Sequence of chain 1.A:
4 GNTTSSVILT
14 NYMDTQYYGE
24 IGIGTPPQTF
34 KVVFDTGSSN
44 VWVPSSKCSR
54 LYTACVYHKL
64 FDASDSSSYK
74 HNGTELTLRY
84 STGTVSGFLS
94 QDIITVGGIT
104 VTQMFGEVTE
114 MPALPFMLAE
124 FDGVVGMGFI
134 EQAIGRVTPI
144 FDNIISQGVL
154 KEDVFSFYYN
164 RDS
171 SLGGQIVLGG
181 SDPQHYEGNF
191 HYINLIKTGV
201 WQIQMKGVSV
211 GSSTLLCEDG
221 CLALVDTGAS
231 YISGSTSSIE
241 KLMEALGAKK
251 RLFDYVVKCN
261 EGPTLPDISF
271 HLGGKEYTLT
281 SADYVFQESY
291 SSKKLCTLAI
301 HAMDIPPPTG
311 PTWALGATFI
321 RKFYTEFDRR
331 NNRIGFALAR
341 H

Binding-site contacts:
Ligand atom C23 contacts residue ASP226 of chain 1.A at 3.6 Å.
Ligand atom C12 contacts residue THR85 of chain 1.A at 3.7 Å.
Ligand atom C30 contacts residue THR85 of chain 1.A at 3.5 Å.
Ligand atom C37 contacts residue SER230 of chain 1.A at 3.2 Å.
Ligand atom O3 contacts residue SER230 of chain 1.A at 3.0 Å (h-bond).
Ligand atom C4 contacts residue SER230 of chain 1.A at 3.7 Å.
Ligand atom C4 contacts residue DMS1 of chain 1.D at 3.4 Å.
Ligand atom C10 contacts residue PHE124 of chain 1.A at 3.6 Å (hydrophobic).
Ligand atom C1 contacts residue THR85 of chain 1.A at 3.4 Å.
Ligand atom N20 contacts residue SER233 of chain 1.A at 3.1 Å (h-bond).
Ligand atom O3 contacts residue ALA229 of chain 1.A at 3.5 Å.
Ligand atom C22 contacts residue ASP226 of chain 1.A at 3.6 Å.
Ligand atom O26 contacts residue SER84 of chain 1.A at 2.5 Å (h-bond).
Ligand atom O14 contacts residue SER84 of chain 1.A at 3.2 Å.
Ligand atom N17 contacts residue SER84 of chain 1.A at 3.4 Å (h-bond).
Ligand atom C35 contacts residue SER84 of chain 1.A at 3.4 Å.
Ligand atom O25 contacts residue ASP226 of chain 1.A at 2.5 Å (salt-bridge).
Ligand atom C23 contacts residue SER84 of chain 1.A at 3.2 Å.
Ligand atom N11 contacts residue THR85 of chain 1.A at 2.8 Å (h-bond).
Ligand atom N20 contacts residue MET303 of chain 1.A at 3.7 Å.
Ligand atom C43 contacts residue SER230 of chain 1.A at 3.6 Å.
Ligand atom C34 contacts residue SER84 of chain 1.A at 3.5 Å.
Ligand atom C18 contacts residue MET303 of chain 1.A at 3.6 Å (hydrophobic).
Ligand atom C28 contacts residue GLY228 of chain 1.A at 3.5 Å.
Ligand atom C2 contacts residue THR85 of chain 1.A at 3.6 Å.
Ligand atom C9 contacts residue PHE124 of chain 1.A at 3.3 Å (hydrophobic).
Ligand atom C27 contacts residue ASP38 of chain 1.A at 3.4 Å.
Ligand atom C31 contacts residue PHE124 of chain 1.A at 3.7 Å (hydrophobic).
Ligand atom N24 contacts residue GLY228 of chain 1.A at 3.0 Å (h-bond).
Ligand atom N20 contacts residue ALA314 of chain 1.A at 3.6 Å.
Ligand atom C36 contacts residue ASP226 of chain 1.A at 3.2 Å.
Ligand atom C22 contacts residue ASP38 of chain 1.A at 3.6 Å.
Ligand atom C36 contacts residue GLY40 of chain 1.A at 3.3 Å.
Ligand atom C27 contacts residue GLY228 of chain 1.A at 3.3 Å.
Ligand atom O14 contacts residue THR85 of chain 1.A at 3.0 Å (h-bond).
Ligand atom O25 contacts residue ASP38 of chain 1.A at 2.6 Å (salt-bridge).
Ligand atom O41 contacts residue HIS301 of chain 1.A at 3.4 Å (h-bond).
Ligand atom C16 contacts residue MET303 of chain 1.A at 3.7 Å (hydrophobic).
Ligand atom C8 contacts residue GLN19 of chain 1.A at 3.3 Å.
Ligand atom C29 contacts residue TYR83 of chain 1.A at 3.5 Å (hydrophobic).

A protein and the small-molecule ligand that binds it are described below.
Small molecule (SMILES): CC(C)(C)S(=O)(=O)C[C@@H](Cc1ccccc1)C(=O)N[C@@H](Cc1cnc[nH]1)C(=O)N[C@@H](CC1CCCCC1)[C@@H](O)[C@@H](O)C1CC1